This protein binds this small molecule.
Small molecule (SMILES): O=C(Nc1nccs1)[C@@H](c1ccccc1)N1Cc2ccccc2C1=O

Binding-site contacts:
Ligand atom C22 contacts residue PHE167 of chain 1.B at 3.5 Å (hydrophobic).
Ligand atom N12 contacts residue ASP166 of chain 1.B at 3.6 Å.
Ligand atom C16 contacts residue 7G91 of chain 1.I at 3.3 Å.
Ligand atom C23 contacts residue ASP166 of chain 1.B at 3.6 Å.
Ligand atom C04 contacts residue LEU99 of chain 1.B at 4.0 Å (hydrophobic).
Ligand atom N12 contacts residue LYS56 of chain 1.B at 3.8 Å.
Ligand atom C10 contacts residue ASP166 of chain 1.B at 3.9 Å.
Ligand atom C17 contacts residue MET101 of chain 1.B at 4.0 Å (hydrophobic).
Ligand atom C07 contacts residue LEU99 of chain 1.B at 3.7 Å (hydrophobic).
Ligand atom C21 contacts residue PHE167 of chain 1.B at 3.6 Å (hydrophobic).
Ligand atom C06 contacts residue GLU73 of chain 1.B at 3.9 Å.
Ligand atom C24 contacts residue MET77 of chain 1.B at 4.0 Å (hydrophobic).
Ligand atom C06 contacts residue ILE70 of chain 1.B at 3.6 Å (hydrophobic).
Ligand atom N15 contacts residue 7G91 of chain 1.I at 3.1 Å.
Ligand atom C16 contacts residue ALA54 of chain 1.B at 3.6 Å (hydrophobic).
Ligand atom C19 contacts residue MET101 of chain 1.B at 4.0 Å (hydrophobic).
Ligand atom O08 contacts residue LYS56 of chain 1.B at 2.8 Å (salt-bridge).
Ligand atom C17 contacts residue ILE55 of chain 1.B at 3.9 Å (hydrophobic).
Ligand atom C20 contacts residue CYS86 of chain 1.B at 3.9 Å (hydrophobic).
Ligand atom C20 contacts residue MET101 of chain 1.B at 4.0 Å (hydrophobic).
Ligand atom O08 contacts residue LEU99 of chain 1.B at 3.9 Å.
Ligand atom N15 contacts residue LYS56 of chain 1.B at 3.8 Å.
Ligand atom S18 contacts residue LYS56 of chain 1.B at 3.7 Å.
Ligand atom O13 contacts residue LEU88 of chain 1.B at 3.8 Å.
Ligand atom C16 contacts residue VAL37 of chain 1.B at 3.8 Å (hydrophobic).
Ligand atom C20 contacts residue LEU88 of chain 1.B at 3.9 Å (hydrophobic).
Ligand atom C17 contacts residue LYS56 of chain 1.B at 3.5 Å.
Ligand atom C09 contacts residue ASP166 of chain 1.B at 3.5 Å.
Ligand atom S18 contacts residue LEU99 of chain 1.B at 3.3 Å (h-bond).
Ligand atom C03 contacts residue LEU99 of chain 1.B at 3.6 Å (hydrophobic).
Ligand atom C22 contacts residue ASP166 of chain 1.B at 3.6 Å.
Ligand atom C14 contacts residue LYS56 of chain 1.B at 3.8 Å.
Ligand atom C05 contacts residue GLU73 of chain 1.B at 4.0 Å.
Ligand atom O13 contacts residue LEU99 of chain 1.B at 3.4 Å.
Ligand atom C17 contacts residue LEU99 of chain 1.B at 3.1 Å (hydrophobic).
Ligand atom C02 contacts residue LEU99 of chain 1.B at 3.9 Å (hydrophobic).
Ligand atom C16 contacts residue LYS56 of chain 1.B at 3.6 Å.
Ligand atom C21 contacts residue CYS86 of chain 1.B at 3.4 Å (hydrophobic).
Ligand atom C07 contacts residue LYS56 of chain 1.B at 3.9 Å.
Ligand atom C17 contacts residue ALA54 of chain 1.B at 3.2 Å (hydrophobic).

Sequence of chain 1.B:
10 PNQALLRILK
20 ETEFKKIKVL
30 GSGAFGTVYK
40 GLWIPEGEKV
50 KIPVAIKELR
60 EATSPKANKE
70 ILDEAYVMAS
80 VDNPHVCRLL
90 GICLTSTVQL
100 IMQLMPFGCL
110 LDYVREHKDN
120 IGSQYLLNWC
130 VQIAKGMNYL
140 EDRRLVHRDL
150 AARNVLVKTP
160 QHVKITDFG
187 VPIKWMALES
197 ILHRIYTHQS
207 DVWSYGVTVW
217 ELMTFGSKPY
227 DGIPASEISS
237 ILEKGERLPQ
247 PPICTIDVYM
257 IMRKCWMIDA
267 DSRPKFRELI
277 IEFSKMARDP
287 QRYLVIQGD